Binding-site contacts:
Ligand atom O7 contacts residue SER300 of chain 58.E at 4.3 Å.
Ligand atom C8 contacts residue SER300 of chain 58.E at 1.9 Å.
Ligand atom O7 contacts residue ASN67 of chain 45.C at 3.3 Å (h-bond).
Ligand atom C7 contacts residue ASN67 of chain 45.C at 3.3 Å.
Ligand atom C2 contacts residue MET118 of chain 45.C at 4.5 Å (hydrophobic).
Ligand atom C8 contacts residue ARG89 of chain 45.C at 3.3 Å.
Ligand atom C2 contacts residue ASN67 of chain 45.C at 2.5 Å.
Ligand atom C8 contacts residue ASN67 of chain 45.C at 4.4 Å.
Ligand atom C8 contacts residue MET118 of chain 45.C at 3.8 Å (hydrophobic).
Ligand atom N2 contacts residue MET118 of chain 45.C at 3.6 Å.
Ligand atom C1 contacts residue MET118 of chain 45.C at 4.1 Å (hydrophobic).
Ligand atom C7 contacts residue PHE90 of chain 45.C at 4.2 Å (hydrophobic).
Ligand atom C8 contacts residue PHE90 of chain 45.C at 3.7 Å (hydrophobic).
Ligand atom O5 contacts residue ASN67 of chain 45.C at 2.4 Å (h-bond).
Ligand atom C5 contacts residue ASN67 of chain 45.C at 3.7 Å.
Ligand atom C3 contacts residue ASN67 of chain 45.C at 3.8 Å.
Ligand atom O7 contacts residue PHE90 of chain 45.C at 4.4 Å.
Ligand atom C4 contacts residue ASN67 of chain 45.C at 4.2 Å.
Ligand atom C7 contacts residue MET118 of chain 45.C at 4.0 Å (hydrophobic).
Ligand atom N2 contacts residue ASN67 of chain 45.C at 2.9 Å (h-bond).
Ligand atom C1 contacts residue ASN67 of chain 45.C at 1.4 Å.
Ligand atom C7 contacts residue SER300 of chain 58.E at 3.4 Å.
Ligand atom N2 contacts residue SER300 of chain 58.E at 3.9 Å.

Sequence of chain 58.E:
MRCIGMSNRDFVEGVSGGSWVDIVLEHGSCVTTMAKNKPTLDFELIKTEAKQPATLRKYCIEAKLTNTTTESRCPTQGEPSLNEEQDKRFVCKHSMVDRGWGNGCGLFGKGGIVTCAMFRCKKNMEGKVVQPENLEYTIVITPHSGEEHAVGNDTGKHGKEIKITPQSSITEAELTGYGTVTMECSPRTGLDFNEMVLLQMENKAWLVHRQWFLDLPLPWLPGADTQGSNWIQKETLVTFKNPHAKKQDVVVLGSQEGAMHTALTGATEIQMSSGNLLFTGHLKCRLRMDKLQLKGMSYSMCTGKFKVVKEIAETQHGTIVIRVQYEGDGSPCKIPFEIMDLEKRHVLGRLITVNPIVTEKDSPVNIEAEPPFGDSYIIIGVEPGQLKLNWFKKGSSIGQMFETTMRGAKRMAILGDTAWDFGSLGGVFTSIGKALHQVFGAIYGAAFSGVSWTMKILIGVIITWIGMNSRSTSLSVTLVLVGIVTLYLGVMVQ

The protein below binds the small molecule below.
Small molecule (SMILES): CC(=O)N[C@@H]1[C@@H](O)[C@H](O)[C@@H](CO)O[C@H]1O

Sequence of chain 45.C:
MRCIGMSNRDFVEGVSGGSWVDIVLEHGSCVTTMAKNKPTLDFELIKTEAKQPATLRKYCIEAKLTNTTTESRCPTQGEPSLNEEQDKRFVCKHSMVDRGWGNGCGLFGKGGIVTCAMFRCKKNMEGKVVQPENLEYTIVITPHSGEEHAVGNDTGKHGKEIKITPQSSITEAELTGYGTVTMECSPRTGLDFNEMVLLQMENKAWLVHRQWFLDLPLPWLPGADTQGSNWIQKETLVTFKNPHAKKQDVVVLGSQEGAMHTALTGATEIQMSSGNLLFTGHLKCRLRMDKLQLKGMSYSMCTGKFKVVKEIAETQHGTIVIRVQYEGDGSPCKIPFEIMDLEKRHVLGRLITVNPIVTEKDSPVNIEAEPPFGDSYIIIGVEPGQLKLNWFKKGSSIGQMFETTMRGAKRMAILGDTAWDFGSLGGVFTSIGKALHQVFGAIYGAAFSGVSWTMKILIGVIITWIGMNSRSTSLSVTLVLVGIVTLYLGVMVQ